Binding-site contacts:
Ligand atom C8 contacts residue THR219 of chain 1.B at 3.7 Å.
Ligand atom C6 contacts residue ALA307 of chain 1.B at 4.2 Å (hydrophobic).
Ligand atom O7 contacts residue THR297 of chain 1.B at 3.7 Å.
Ligand atom C3 contacts residue ASN217 of chain 1.B at 3.8 Å.
Ligand atom C2 contacts residue THR297 of chain 1.B at 3.6 Å.
Ligand atom C5 contacts residue LEU299 of chain 1.B at 3.9 Å (hydrophobic).
Ligand atom O7 contacts residue THR219 of chain 1.B at 4.3 Å.
Ligand atom O5 contacts residue LEU299 of chain 1.B at 3.7 Å.
Ligand atom C7 contacts residue THR297 of chain 1.B at 3.7 Å.
Ligand atom O7 contacts residue LYS295 of chain 1.B at 3.5 Å (salt-bridge).
Ligand atom C1 contacts residue ASN217 of chain 1.B at 1.4 Å.
Ligand atom O7 contacts residue ASN217 of chain 1.B at 3.8 Å.
Ligand atom C2 contacts residue ASN217 of chain 1.B at 2.5 Å.
Ligand atom O5 contacts residue ALA307 of chain 1.B at 4.3 Å.
Ligand atom C6 contacts residue LEU299 of chain 1.B at 4.0 Å (hydrophobic).
Ligand atom O6 contacts residue ALA307 of chain 1.B at 3.9 Å.
Ligand atom O3 contacts residue THR297 of chain 1.B at 4.3 Å.
Ligand atom O5 contacts residue ASN217 of chain 1.B at 2.3 Å (h-bond).
Ligand atom C5 contacts residue ASN217 of chain 1.B at 3.6 Å.
Ligand atom N2 contacts residue ASN217 of chain 1.B at 3.0 Å (h-bond).
Ligand atom O7 contacts residue PHE218 of chain 1.B at 4.2 Å.
Ligand atom C1 contacts residue LEU299 of chain 1.B at 4.1 Å (hydrophobic).
Ligand atom C1 contacts residue THR297 of chain 1.B at 3.8 Å.
Ligand atom C7 contacts residue ASN217 of chain 1.B at 3.5 Å.
Ligand atom C3 contacts residue THR297 of chain 1.B at 3.8 Å.
Ligand atom C4 contacts residue ASN217 of chain 1.B at 4.2 Å.
Ligand atom C8 contacts residue ASN217 of chain 1.B at 3.6 Å.
Ligand atom O7 contacts residue SER296 of chain 1.B at 4.0 Å.
Ligand atom N2 contacts residue THR297 of chain 1.B at 2.8 Å (h-bond).

A small-molecule ligand and the protein it binds are described below.
Small molecule (SMILES): CC(=O)N[C@H]1[C@H](O[C@H]2[C@H](O)[C@@H](NC(C)=O)CO[C@@H]2CO)O[C@H](CO)[C@@H](O)[C@@H]1O

Sequence of chain 1.B:
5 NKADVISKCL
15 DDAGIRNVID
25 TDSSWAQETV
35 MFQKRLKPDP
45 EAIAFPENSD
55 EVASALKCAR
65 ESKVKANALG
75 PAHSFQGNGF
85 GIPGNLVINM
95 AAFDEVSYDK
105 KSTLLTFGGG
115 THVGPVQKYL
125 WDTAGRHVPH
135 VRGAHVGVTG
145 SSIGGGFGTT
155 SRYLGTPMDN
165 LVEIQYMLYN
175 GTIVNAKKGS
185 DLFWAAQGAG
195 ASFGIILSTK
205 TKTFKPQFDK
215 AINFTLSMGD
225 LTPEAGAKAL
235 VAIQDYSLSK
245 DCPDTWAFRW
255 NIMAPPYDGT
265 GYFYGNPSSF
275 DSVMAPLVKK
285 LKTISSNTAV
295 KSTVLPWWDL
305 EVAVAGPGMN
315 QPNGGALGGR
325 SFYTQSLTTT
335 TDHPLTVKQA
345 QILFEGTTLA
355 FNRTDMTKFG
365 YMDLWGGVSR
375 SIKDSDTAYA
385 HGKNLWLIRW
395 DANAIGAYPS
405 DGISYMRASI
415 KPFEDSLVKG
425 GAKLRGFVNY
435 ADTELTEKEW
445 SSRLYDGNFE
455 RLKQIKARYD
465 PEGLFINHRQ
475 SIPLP